The protein below binds the small molecule below.
Small molecule (SMILES): CC[C@](C)(CNC(=O)Nc1ccc(C(=O)Nc2nccs2)cc1)N1CCOCC1

Binding-site contacts:
Ligand atom O2 contacts residue TYR75 of chain 1.A at 2.8 Å (h-bond).
Ligand atom C3 contacts residue GLU185 of chain 1.A at 3.5 Å.
Ligand atom C11 contacts residue VAL112 of chain 1.A at 3.5 Å (hydrophobic).
Ligand atom N contacts residue LEU280 of chain 1.A at 3.6 Å.
Ligand atom C5 contacts residue ASP76 of chain 1.A at 3.9 Å.
Ligand atom C4 contacts residue LEU280 of chain 1.A at 3.8 Å (hydrophobic).
Ligand atom C7 contacts residue TYR75 of chain 1.A at 4.0 Å (hydrophobic).
Ligand atom O contacts residue LEU280 of chain 1.A at 3.8 Å.
Ligand atom S contacts residue LEU280 of chain 1.A at 3.5 Å.
Ligand atom O contacts residue PHE198 of chain 1.A at 3.5 Å.
Ligand atom C5 contacts residue TYR75 of chain 1.A at 3.9 Å (hydrophobic).
Ligand atom C13 contacts residue VAL112 of chain 1.A at 3.5 Å (hydrophobic).
Ligand atom C19 contacts residue SER288 of chain 1.A at 3.1 Å.
Ligand atom C3 contacts residue HIS285 of chain 1.A at 3.8 Å.
Ligand atom C6 contacts residue TYR75 of chain 1.A at 3.6 Å (hydrophobic).
Ligand atom C14 contacts residue VAL111 of chain 1.A at 3.5 Å (hydrophobic).
Ligand atom C11 contacts residue VAL111 of chain 1.A at 3.6 Å (hydrophobic).
Ligand atom S contacts residue PHE198 of chain 1.A at 4.0 Å.
Ligand atom C4 contacts residue SER288 of chain 1.A at 3.7 Å.
Ligand atom C contacts residue LEU280 of chain 1.A at 3.6 Å (hydrophobic).
Ligand atom C3 contacts residue LEU196 of chain 1.A at 3.8 Å (hydrophobic).
Ligand atom C18 contacts residue LEU284 of chain 1.A at 3.6 Å (hydrophobic).
Ligand atom C contacts residue SER288 of chain 1.A at 3.3 Å.
Ligand atom C1 contacts residue LEU280 of chain 1.A at 3.6 Å (hydrophobic).
Ligand atom N2 contacts residue LEU115 of chain 1.A at 3.8 Å.
Ligand atom S contacts residue LEU196 of chain 1.A at 3.9 Å.
Ligand atom C13 contacts residue LYS73 of chain 1.A at 3.2 Å.
Ligand atom C contacts residue PHE198 of chain 1.A at 3.7 Å (hydrophobic).
Ligand atom O contacts residue SER288 of chain 1.A at 2.4 Å (h-bond).
Ligand atom C15 contacts residue VAL111 of chain 1.A at 3.9 Å (hydrophobic).
Ligand atom O2 contacts residue HIS74 of chain 1.A at 3.2 Å.
Ligand atom S contacts residue HIS285 of chain 1.A at 3.7 Å.
Ligand atom C19 contacts residue LEU284 of chain 1.A at 3.6 Å (hydrophobic).
Ligand atom C2 contacts residue GLU185 of chain 1.A at 3.3 Å.
Ligand atom C9 contacts residue HIS74 of chain 1.A at 3.9 Å.
Ligand atom C6 contacts residue HIS74 of chain 1.A at 3.7 Å.
Ligand atom C12 contacts residue LYS73 of chain 1.A at 3.9 Å.
Ligand atom C11 contacts residue ALA108 of chain 1.A at 3.2 Å (hydrophobic).
Ligand atom C8 contacts residue HIS74 of chain 1.A at 3.8 Å.
Ligand atom N contacts residue PHE198 of chain 1.A at 4.0 Å.

Sequence of chain 1.A:
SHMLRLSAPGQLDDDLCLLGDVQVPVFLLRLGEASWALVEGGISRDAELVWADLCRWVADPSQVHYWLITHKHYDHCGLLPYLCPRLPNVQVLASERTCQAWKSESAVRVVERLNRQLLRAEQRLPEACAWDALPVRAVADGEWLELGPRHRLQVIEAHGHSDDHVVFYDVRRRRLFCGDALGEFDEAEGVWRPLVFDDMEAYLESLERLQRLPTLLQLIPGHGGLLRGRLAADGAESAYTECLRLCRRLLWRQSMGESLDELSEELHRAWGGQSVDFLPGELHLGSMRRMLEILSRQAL